Sequence of chain 1.A:
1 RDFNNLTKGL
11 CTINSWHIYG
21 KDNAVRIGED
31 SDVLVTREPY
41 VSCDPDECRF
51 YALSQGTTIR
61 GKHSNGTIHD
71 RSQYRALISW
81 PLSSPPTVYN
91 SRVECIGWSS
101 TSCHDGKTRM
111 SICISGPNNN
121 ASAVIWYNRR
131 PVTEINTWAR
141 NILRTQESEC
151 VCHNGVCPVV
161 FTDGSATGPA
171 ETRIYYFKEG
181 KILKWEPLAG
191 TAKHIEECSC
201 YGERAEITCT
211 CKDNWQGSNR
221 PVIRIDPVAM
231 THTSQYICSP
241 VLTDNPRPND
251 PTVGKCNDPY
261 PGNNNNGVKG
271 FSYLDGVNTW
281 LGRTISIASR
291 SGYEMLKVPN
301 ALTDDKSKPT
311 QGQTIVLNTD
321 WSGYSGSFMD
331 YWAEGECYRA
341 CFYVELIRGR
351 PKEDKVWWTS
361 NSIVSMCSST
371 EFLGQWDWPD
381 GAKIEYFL

Binding-site contacts:
Ligand atom C2 contacts residue PHE3 of chain 1.A at 3.7 Å (hydrophobic).
Ligand atom C8 contacts residue ASN154 of chain 1.A at 4.0 Å.
Ligand atom O5 contacts residue ASP2 of chain 1.A at 3.7 Å.
Ligand atom O6 contacts residue ASP2 of chain 1.A at 2.8 Å (salt-bridge).
Ligand atom C5 contacts residue ASP2 of chain 1.A at 4.2 Å.
Ligand atom C7 contacts residue ASP2 of chain 1.A at 3.9 Å.
Ligand atom C6 contacts residue ASN154 of chain 1.A at 4.4 Å.
Ligand atom O3 contacts residue ASP2 of chain 1.A at 2.7 Å (salt-bridge).
Ligand atom C7 contacts residue ASN5 of chain 1.A at 3.7 Å.
Ligand atom C2 contacts residue ASN5 of chain 1.A at 2.5 Å.
Ligand atom N2 contacts residue ASP2 of chain 1.A at 3.8 Å.
Ligand atom O5 contacts residue ASN154 of chain 1.A at 3.8 Å.
Ligand atom C5 contacts residue ASN154 of chain 1.A at 3.5 Å.
Ligand atom N2 contacts residue PHE3 of chain 1.A at 2.7 Å (h-bond).
Ligand atom C1 contacts residue ASN5 of chain 1.A at 1.5 Å.
Ligand atom C7 contacts residue PHE3 of chain 1.A at 3.5 Å (hydrophobic).
Ligand atom C3 contacts residue ASP2 of chain 1.A at 3.9 Å.
Ligand atom C6 contacts residue ASP2 of chain 1.A at 3.4 Å.
Ligand atom C3 contacts residue PHE3 of chain 1.A at 4.3 Å (hydrophobic).
Ligand atom C4 contacts residue ASN5 of chain 1.A at 4.2 Å.
Ligand atom N2 contacts residue ASN5 of chain 1.A at 2.9 Å (h-bond).
Ligand atom C1 contacts residue PHE3 of chain 1.A at 3.6 Å (hydrophobic).
Ligand atom C5 contacts residue ASN5 of chain 1.A at 3.6 Å.
Ligand atom C8 contacts residue ASP2 of chain 1.A at 3.6 Å.
Ligand atom O5 contacts residue ASN5 of chain 1.A at 2.3 Å (h-bond).
Ligand atom C3 contacts residue ASN5 of chain 1.A at 3.8 Å.
Ligand atom O6 contacts residue ASN154 of chain 1.A at 3.4 Å (h-bond).
Ligand atom C8 contacts residue PHE3 of chain 1.A at 3.4 Å (hydrophobic).
Ligand atom O7 contacts residue ASN5 of chain 1.A at 4.1 Å.
Ligand atom C1 contacts residue ASN154 of chain 1.A at 4.0 Å.

A protein and the small-molecule ligand that binds it are described below.
Small molecule (SMILES): CC(=O)N[C@H]1[C@H](O[C@H]2[C@H](O)[C@@H](NC(C)=O)CO[C@@H]2CO)O[C@H](CO)[C@@H](O)[C@@H]1O